Binding-site contacts:
Ligand atom C3 contacts residue GLU127 of chain 1.M at 4.2 Å.
Ligand atom C1 contacts residue ILE128 of chain 1.M at 4.0 Å (hydrophobic).
Ligand atom N2 contacts residue GLU127 of chain 1.M at 3.1 Å.
Ligand atom C7 contacts residue GLN173 of chain 1.M at 3.8 Å.
Ligand atom O5 contacts residue ASN147 of chain 1.M at 2.4 Å (h-bond).
Ligand atom N2 contacts residue ASN147 of chain 1.M at 2.9 Å (h-bond).
Ligand atom C2 contacts residue GLU127 of chain 1.M at 3.8 Å.
Ligand atom C7 contacts residue GLU127 of chain 1.M at 3.9 Å.
Ligand atom O7 contacts residue ILE128 of chain 1.M at 3.2 Å.
Ligand atom C7 contacts residue ILE128 of chain 1.M at 3.9 Å (hydrophobic).
Ligand atom C3 contacts residue ASN147 of chain 1.M at 3.8 Å.
Ligand atom C4 contacts residue ASN147 of chain 1.M at 4.2 Å.
Ligand atom N2 contacts residue ILE128 of chain 1.M at 3.8 Å.
Ligand atom O7 contacts residue GLU127 of chain 1.M at 3.9 Å.
Ligand atom C5 contacts residue ASN147 of chain 1.M at 3.7 Å.
Ligand atom C7 contacts residue ASN147 of chain 1.M at 3.7 Å.
Ligand atom O7 contacts residue ASN147 of chain 1.M at 3.7 Å.
Ligand atom C1 contacts residue ASN147 of chain 1.M at 1.4 Å.
Ligand atom O6 contacts residue ASN147 of chain 1.M at 4.2 Å.
Ligand atom C1 contacts residue GLU127 of chain 1.M at 3.3 Å.
Ligand atom C2 contacts residue GLN173 of chain 1.M at 4.0 Å.
Ligand atom C4 contacts residue GLN173 of chain 1.M at 4.0 Å.
Ligand atom O5 contacts residue GLU126 of chain 1.M at 3.8 Å.
Ligand atom C3 contacts residue GLN173 of chain 1.M at 3.9 Å.
Ligand atom O5 contacts residue GLU127 of chain 1.M at 4.4 Å.
Ligand atom O7 contacts residue LYS177 of chain 1.M at 4.0 Å.
Ligand atom C1 contacts residue GLU126 of chain 1.M at 3.5 Å.
Ligand atom C5 contacts residue GLU126 of chain 1.M at 4.5 Å.
Ligand atom C2 contacts residue ASN147 of chain 1.M at 2.5 Å.
Ligand atom O7 contacts residue GLN173 of chain 1.M at 3.3 Å (h-bond).
Ligand atom O3 contacts residue GLN173 of chain 1.M at 3.2 Å (h-bond).
Ligand atom C8 contacts residue GLN173 of chain 1.M at 3.2 Å.
Ligand atom C2 contacts residue ILE128 of chain 1.M at 4.4 Å (hydrophobic).

The small molecule below binds the protein below.
Small molecule (SMILES): CC(=O)N[C@@H]1[C@@H](O)[C@H](O)[C@@H](CO)O[C@H]1O

Sequence of chain 1.M:
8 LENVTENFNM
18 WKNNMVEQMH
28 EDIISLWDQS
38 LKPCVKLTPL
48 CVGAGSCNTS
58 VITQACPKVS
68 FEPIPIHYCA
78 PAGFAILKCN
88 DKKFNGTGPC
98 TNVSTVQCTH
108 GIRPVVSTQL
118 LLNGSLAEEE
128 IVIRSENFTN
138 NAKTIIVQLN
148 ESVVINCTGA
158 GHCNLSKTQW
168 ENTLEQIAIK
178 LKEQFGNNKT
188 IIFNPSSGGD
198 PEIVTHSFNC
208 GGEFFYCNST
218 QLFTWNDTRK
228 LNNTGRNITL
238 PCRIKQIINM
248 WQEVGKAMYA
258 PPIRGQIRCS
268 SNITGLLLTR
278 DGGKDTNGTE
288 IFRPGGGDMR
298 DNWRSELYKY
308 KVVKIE